Sequence of chain 4.E:
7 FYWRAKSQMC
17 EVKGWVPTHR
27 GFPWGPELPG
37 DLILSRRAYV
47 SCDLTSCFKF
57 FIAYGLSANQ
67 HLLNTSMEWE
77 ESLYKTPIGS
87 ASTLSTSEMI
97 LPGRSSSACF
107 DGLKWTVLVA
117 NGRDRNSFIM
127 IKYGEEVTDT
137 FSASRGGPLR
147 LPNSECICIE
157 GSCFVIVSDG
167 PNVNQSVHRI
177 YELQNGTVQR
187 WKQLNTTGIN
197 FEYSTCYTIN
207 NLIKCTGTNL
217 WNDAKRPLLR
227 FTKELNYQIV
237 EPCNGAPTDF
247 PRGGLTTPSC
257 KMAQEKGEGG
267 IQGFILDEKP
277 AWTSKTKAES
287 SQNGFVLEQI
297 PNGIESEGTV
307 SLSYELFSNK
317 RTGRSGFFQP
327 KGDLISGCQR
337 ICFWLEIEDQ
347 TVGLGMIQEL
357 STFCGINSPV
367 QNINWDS

Binding-site contacts:
Ligand atom O3 contacts residue ILE235 of chain 4.E at 3.5 Å (h-bond).
Ligand atom O5 contacts residue ASN191 of chain 4.E at 2.4 Å (h-bond).
Ligand atom O4 contacts residue ILE235 of chain 4.E at 3.0 Å (h-bond).
Ligand atom C6 contacts residue ILE235 of chain 4.E at 4.3 Å (hydrophobic).
Ligand atom C8 contacts residue ASN191 of chain 4.E at 4.3 Å.
Ligand atom C6 contacts residue THR192 of chain 4.E at 4.0 Å.
Ligand atom N2 contacts residue ASN191 of chain 4.E at 2.7 Å (h-bond).
Ligand atom C2 contacts residue ASN191 of chain 4.E at 2.2 Å.
Ligand atom C6 contacts residue ASN191 of chain 4.E at 3.6 Å.
Ligand atom C6 contacts residue ILE195 of chain 4.E at 3.8 Å (hydrophobic).
Ligand atom C5 contacts residue ASN191 of chain 4.E at 4.0 Å.
Ligand atom C5 contacts residue ASN191 of chain 4.E at 3.6 Å.
Ligand atom C4 contacts residue ASN191 of chain 4.E at 4.4 Å.
Ligand atom O3 contacts residue ASN191 of chain 4.E at 4.5 Å.
Ligand atom C1 contacts residue ASN191 of chain 4.E at 1.4 Å.
Ligand atom C4 contacts residue ASN191 of chain 4.E at 4.1 Å.
Ligand atom O7 contacts residue ASN191 of chain 4.E at 3.6 Å.
Ligand atom C6 contacts residue THR193 of chain 4.E at 4.0 Å.
Ligand atom C3 contacts residue ASN191 of chain 4.E at 3.6 Å.
Ligand atom C5 contacts residue THR193 of chain 4.E at 4.2 Å.
Ligand atom C4 contacts residue ILE235 of chain 4.E at 3.9 Å (hydrophobic).
Ligand atom C6 contacts residue THR193 of chain 4.E at 3.7 Å.
Ligand atom O5 contacts residue THR193 of chain 4.E at 4.0 Å.
Ligand atom C3 contacts residue ILE235 of chain 4.E at 4.3 Å (hydrophobic).
Ligand atom C7 contacts residue ASN191 of chain 4.E at 3.3 Å.
Ligand atom O5 contacts residue THR193 of chain 4.E at 3.8 Å.
Ligand atom C1 contacts residue THR193 of chain 4.E at 3.9 Å.
Ligand atom C5 contacts residue THR193 of chain 4.E at 4.0 Å.

The protein below binds the small molecule below.
Small molecule (SMILES): CC(=O)N[C@H]1[C@H](O[C@H]2[C@H](O[C@H]3O[C@@H](C)[C@@H](O)[C@@H](O)[C@@H]3O)[C@@H](NC(C)=O)CO[C@@H]2CO[C@@H]2O[C@@H](C)[C@@H](O)[C@@H](O)[C@@H]2O)O[C@H](CO)[C@@H](O)[C@@H]1O